Binding-site contacts:
Ligand atom CZ contacts residue TYR99 of chain 1.D at 3.5 Å (hydrophobic).
Ligand atom CD2 contacts residue TYR99 of chain 1.D at 3.2 Å (hydrophobic).
Ligand atom ND2 contacts residue TRP147 of chain 1.D at 3.5 Å.
Ligand atom CG2 contacts residue ASP77 of chain 1.D at 3.4 Å.
Ligand atom CE2 contacts residue LEU156 of chain 1.D at 3.6 Å (hydrophobic).
Ligand atom OXT contacts residue THR143 of chain 1.D at 2.7 Å (h-bond).
Ligand atom CE1 contacts residue HIS70 of chain 1.D at 3.5 Å.
Ligand atom OXT contacts residue TYR84 of chain 1.D at 2.7 Å (h-bond).
Ligand atom C contacts residue TYR84 of chain 1.D at 3.6 Å (hydrophobic).
Ligand atom OD1 contacts residue ARG97 of chain 1.D at 2.8 Å (salt-bridge).
Ligand atom N contacts residue ASP77 of chain 1.D at 3.0 Å (salt-bridge).
Ligand atom ND2 contacts residue ARG97 of chain 1.D at 3.5 Å (salt-bridge).
Ligand atom CB contacts residue GLU63 of chain 1.D at 3.5 Å.
Ligand atom CD2 contacts residue TYR99 of chain 1.D at 3.5 Å (hydrophobic).
Ligand atom CG contacts residue ARG97 of chain 1.D at 3.5 Å.
Ligand atom CE2 contacts residue TYR99 of chain 1.D at 3.3 Å (hydrophobic).
Ligand atom OH contacts residue ARG97 of chain 1.D at 3.3 Å (salt-bridge).
Ligand atom O contacts residue LYS66 of chain 1.D at 2.9 Å (salt-bridge).
Ligand atom CA contacts residue ASP77 of chain 1.D at 3.5 Å.
Ligand atom CB contacts residue TRP167 of chain 1.D at 3.6 Å (hydrophobic).
Ligand atom CG contacts residue LYS66 of chain 1.D at 3.5 Å.
Ligand atom N contacts residue TYR171 of chain 1.D at 2.7 Å (h-bond).
Ligand atom O contacts residue TYR7 of chain 1.D at 3.6 Å.
Ligand atom C contacts residue TYR7 of chain 1.D at 3.4 Å (hydrophobic).
Ligand atom CA contacts residue TYR7 of chain 1.D at 3.3 Å (hydrophobic).
Ligand atom N contacts residue TYR7 of chain 1.D at 2.9 Å (h-bond).
Ligand atom O contacts residue HIS70 of chain 1.D at 3.2 Å.
Ligand atom N contacts residue GLU63 of chain 1.D at 2.9 Å (salt-bridge).
Ligand atom O contacts residue TRP147 of chain 1.D at 2.9 Å (h-bond).
Ligand atom OH contacts residue HIS114 of chain 1.D at 3.4 Å (h-bond).
Ligand atom CA contacts residue TYR171 of chain 1.D at 3.5 Å (hydrophobic).
Ligand atom O contacts residue LYS146 of chain 1.D at 2.8 Å (salt-bridge).
Ligand atom CB contacts residue THR143 of chain 1.D at 3.6 Å.
Ligand atom C contacts residue LYS146 of chain 1.D at 3.5 Å.
Ligand atom N contacts residue TYR99 of chain 1.D at 3.0 Å (h-bond).
Ligand atom ND2 contacts residue VAL152 of chain 1.D at 3.5 Å.
Ligand atom CG contacts residue GLU63 of chain 1.D at 3.4 Å.
Ligand atom O contacts residue TYR159 of chain 1.D at 2.6 Å (h-bond).
Ligand atom CB contacts residue TYR159 of chain 1.D at 3.5 Å (hydrophobic).
Ligand atom CD1 contacts residue GLU63 of chain 1.D at 3.2 Å.

A small-molecule ligand and the protein it binds are described below.
Small molecule (SMILES): CC(C)C[C@H](NC(=O)[C@@H](N)CC(C)C)C(=O)N[C@@H](Cc1ccc(O)cc1)C(=O)NCC(=O)N[C@@H](Cc1ccccc1)C(=O)N[C@H](C(=O)N[C@@H](CC(N)=O)C(=O)N[C@@H](Cc1ccc(O)cc1)C(=O)N[C@H](C(=O)O)C(C)C)C(C)C

Sequence of chain 1.D:
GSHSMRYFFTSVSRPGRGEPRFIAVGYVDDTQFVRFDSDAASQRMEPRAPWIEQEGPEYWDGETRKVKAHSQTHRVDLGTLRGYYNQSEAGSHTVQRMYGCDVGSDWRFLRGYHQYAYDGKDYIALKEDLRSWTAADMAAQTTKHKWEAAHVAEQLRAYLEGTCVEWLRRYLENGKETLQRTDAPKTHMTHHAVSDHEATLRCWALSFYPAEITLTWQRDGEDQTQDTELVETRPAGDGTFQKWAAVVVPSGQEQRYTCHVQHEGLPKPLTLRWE